Sequence of chain 1.B:
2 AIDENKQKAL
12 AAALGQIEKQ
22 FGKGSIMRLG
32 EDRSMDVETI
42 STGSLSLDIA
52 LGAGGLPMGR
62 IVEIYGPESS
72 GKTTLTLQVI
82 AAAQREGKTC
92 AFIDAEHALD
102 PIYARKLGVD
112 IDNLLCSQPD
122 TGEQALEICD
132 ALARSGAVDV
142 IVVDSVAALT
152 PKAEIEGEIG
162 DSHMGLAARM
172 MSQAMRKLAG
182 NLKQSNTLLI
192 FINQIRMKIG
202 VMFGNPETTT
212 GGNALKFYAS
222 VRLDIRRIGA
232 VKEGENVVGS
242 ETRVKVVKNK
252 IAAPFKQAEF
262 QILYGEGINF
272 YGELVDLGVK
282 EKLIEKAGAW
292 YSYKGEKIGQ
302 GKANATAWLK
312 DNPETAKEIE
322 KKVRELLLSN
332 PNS

Binding-site contacts:
Ligand atom O2B contacts residue LYS73 of chain 1.C at 2.9 Å (salt-bridge).
Ligand atom C2 contacts residue ALA253 of chain 1.B at 3.4 Å (hydrophobic).
Ligand atom O3' contacts residue SER241 of chain 1.C at 3.8 Å.
Ligand atom C5 contacts residue TYR104 of chain 1.C at 3.7 Å (hydrophobic).
Ligand atom O3A contacts residue GLY72 of chain 1.C at 3.3 Å (h-bond).
Ligand atom C5' contacts residue GLY72 of chain 1.C at 3.8 Å.
Ligand atom PB contacts residue LYS73 of chain 1.C at 3.7 Å.
Ligand atom O1A contacts residue GLY72 of chain 1.C at 3.5 Å.
Ligand atom N1 contacts residue TYR104 of chain 1.C at 3.5 Å.
Ligand atom N6 contacts residue ASP101 of chain 1.C at 3.6 Å.
Ligand atom N6 contacts residue TYR104 of chain 1.C at 3.4 Å.
Ligand atom PB contacts residue MG1 of chain 1.Q at 3.6 Å.
Ligand atom O3A contacts residue SER71 of chain 1.C at 3.8 Å.
Ligand atom O2B contacts residue SER71 of chain 1.C at 3.4 Å (h-bond).
Ligand atom O3B contacts residue LYS73 of chain 1.C at 3.5 Å (salt-bridge).
Ligand atom O3A contacts residue SER70 of chain 1.C at 3.6 Å.
Ligand atom O2G contacts residue MG1 of chain 1.Q at 2.1 Å.
Ligand atom C2 contacts residue ALA254 of chain 1.B at 3.5 Å (hydrophobic).
Ligand atom O3' contacts residue TYR265 of chain 1.C at 3.2 Å.
Ligand atom O2G contacts residue GLU97 of chain 1.C at 3.5 Å (salt-bridge).
Ligand atom C2' contacts residue ASN250 of chain 1.B at 3.8 Å.
Ligand atom O2' contacts residue PRO255 of chain 1.B at 3.3 Å.
Ligand atom S1G contacts residue PHE218 of chain 1.B at 3.2 Å (h-bond).
Ligand atom O2G contacts residue LYS251 of chain 1.B at 3.6 Å (salt-bridge).
Ligand atom N7 contacts residue LYS251 of chain 1.B at 3.7 Å.
Ligand atom N6 contacts residue LYS251 of chain 1.B at 3.2 Å (salt-bridge).
Ligand atom O1A contacts residue THR75 of chain 1.C at 2.7 Å (h-bond).
Ligand atom O2' contacts residue ASN250 of chain 1.B at 3.0 Å (h-bond).
Ligand atom O1B contacts residue MG1 of chain 1.Q at 2.2 Å.
Ligand atom O3G contacts residue LYS249 of chain 1.B at 3.0 Å (salt-bridge).
Ligand atom S1G contacts residue GLU97 of chain 1.C at 3.3 Å (salt-bridge).
Ligand atom O3B contacts residue SER70 of chain 1.C at 3.0 Å (h-bond).
Ligand atom O3G contacts residue LYS251 of chain 1.B at 3.4 Å.
Ligand atom O4' contacts residue TYR104 of chain 1.C at 3.7 Å.
Ligand atom N1 contacts residue ALA253 of chain 1.B at 3.6 Å.
Ligand atom O1B contacts residue THR74 of chain 1.C at 2.7 Å (h-bond).
Ligand atom C6 contacts residue TYR104 of chain 1.C at 3.4 Å (hydrophobic).
Ligand atom O2B contacts residue GLY72 of chain 1.C at 3.1 Å (h-bond).
Ligand atom PG contacts residue MG1 of chain 1.Q at 3.6 Å.
Ligand atom N7 contacts residue TYR104 of chain 1.C at 3.7 Å.

A protein and the small-molecule ligand that binds it are described below.
Small molecule (SMILES): Nc1ncnc2c1ncn2[C@@H]1O[C@H](COP(=O)(O)OP(=O)(O)OP(O)(O)=S)[C@@H](O)[C@H]1O

Sequence of chain 1.C:
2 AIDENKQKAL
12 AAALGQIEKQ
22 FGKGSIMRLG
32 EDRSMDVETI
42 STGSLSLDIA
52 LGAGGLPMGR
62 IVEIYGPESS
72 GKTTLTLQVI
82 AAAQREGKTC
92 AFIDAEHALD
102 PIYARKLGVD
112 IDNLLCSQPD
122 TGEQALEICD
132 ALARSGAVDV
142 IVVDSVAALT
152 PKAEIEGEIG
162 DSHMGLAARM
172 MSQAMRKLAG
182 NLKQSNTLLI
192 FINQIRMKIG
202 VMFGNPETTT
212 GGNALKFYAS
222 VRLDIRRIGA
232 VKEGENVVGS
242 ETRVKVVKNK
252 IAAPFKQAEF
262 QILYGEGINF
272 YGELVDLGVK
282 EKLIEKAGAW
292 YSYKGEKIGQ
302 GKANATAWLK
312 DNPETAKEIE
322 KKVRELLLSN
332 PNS